Sequence of chain 1.A:
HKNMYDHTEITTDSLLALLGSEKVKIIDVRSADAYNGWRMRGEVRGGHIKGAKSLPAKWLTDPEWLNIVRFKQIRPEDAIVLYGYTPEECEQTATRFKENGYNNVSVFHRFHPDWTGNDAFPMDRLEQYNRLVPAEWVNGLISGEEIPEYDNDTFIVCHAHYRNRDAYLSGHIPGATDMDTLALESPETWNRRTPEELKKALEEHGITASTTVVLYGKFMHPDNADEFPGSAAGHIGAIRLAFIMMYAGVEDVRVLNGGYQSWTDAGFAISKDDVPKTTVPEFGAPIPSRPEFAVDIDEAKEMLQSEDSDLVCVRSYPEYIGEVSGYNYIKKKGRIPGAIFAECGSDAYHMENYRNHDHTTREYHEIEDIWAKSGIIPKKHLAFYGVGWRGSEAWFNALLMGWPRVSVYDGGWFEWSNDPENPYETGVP

Binding-site contacts:
Ligand atom CAA contacts residue TYR358 of chain 1.A at 3.4 Å (hydrophobic).
Ligand atom CBC contacts residue VAL417 of chain 1.A at 3.8 Å (hydrophobic).
Ligand atom CAB contacts residue VAL417 of chain 1.A at 3.6 Å (hydrophobic).
Ligand atom CAB contacts residue GLU214 of chain 1.A at 3.6 Å.
Ligand atom OAH contacts residue TYR358 of chain 1.A at 2.8 Å (h-bond).
Ligand atom CAZ contacts residue TYR356 of chain 1.A at 3.0 Å (hydrophobic).
Ligand atom NBE contacts residue TYR358 of chain 1.A at 3.8 Å.
Ligand atom OAL contacts residue GLY259 of chain 1.A at 3.3 Å.
Ligand atom CAX contacts residue TYR378 of chain 1.A at 3.5 Å (hydrophobic).
Ligand atom CAZ contacts residue CSS415 of chain 1.A at 3.5 Å.
Ligand atom CAZ contacts residue TRP419 of chain 1.A at 4.2 Å (hydrophobic).
Ligand atom OAH contacts residue TYR356 of chain 1.A at 3.5 Å.
Ligand atom CAY contacts residue VAL417 of chain 1.A at 4.1 Å (hydrophobic).
Ligand atom CAX contacts residue TYR358 of chain 1.A at 3.4 Å (hydrophobic).
Ligand atom NAR contacts residue TRP419 of chain 1.A at 3.8 Å.
Ligand atom CAY contacts residue TYR378 of chain 1.A at 4.1 Å (hydrophobic).
Ligand atom OAL contacts residue TYR378 of chain 1.A at 3.5 Å.
Ligand atom CAM contacts residue ALA377 of chain 1.A at 4.1 Å (hydrophobic).
Ligand atom CAZ contacts residue ARG420 of chain 1.A at 3.9 Å.
Ligand atom CAY contacts residue TRP419 of chain 1.A at 3.5 Å (hydrophobic).
Ligand atom NAR contacts residue VAL417 of chain 1.A at 3.6 Å.
Ligand atom CAB contacts residue TRP219 of chain 1.A at 3.4 Å (hydrophobic).
Ligand atom CAA contacts residue TYR191 of chain 1.A at 3.6 Å (hydrophobic).
Ligand atom OAL contacts residue TYR191 of chain 1.A at 3.8 Å.
Ligand atom CBC contacts residue TYR358 of chain 1.A at 3.4 Å (hydrophobic).
Ligand atom CAZ contacts residue ALA377 of chain 1.A at 3.1 Å (hydrophobic).
Ligand atom CAP contacts residue TRP419 of chain 1.A at 3.2 Å (hydrophobic).
Ligand atom CAP contacts residue VAL417 of chain 1.A at 3.9 Å (hydrophobic).
Ligand atom CAM contacts residue TRP419 of chain 1.A at 3.3 Å (hydrophobic).
Ligand atom CAC contacts residue TYR191 of chain 1.A at 3.6 Å (hydrophobic).
Ligand atom CAC contacts residue TRP419 of chain 1.A at 3.6 Å (hydrophobic).
Ligand atom OAH contacts residue TYR378 of chain 1.A at 2.7 Å (h-bond).
Ligand atom CAM contacts residue TYR378 of chain 1.A at 3.5 Å (hydrophobic).
Ligand atom CAA contacts residue TRP219 of chain 1.A at 3.6 Å (hydrophobic).
Ligand atom NAT contacts residue ALA377 of chain 1.A at 2.7 Å (h-bond).
Ligand atom CAB contacts residue TRP419 of chain 1.A at 3.9 Å (hydrophobic).
Ligand atom NAR contacts residue TYR356 of chain 1.A at 3.2 Å (h-bond).
Ligand atom NAR contacts residue CSS415 of chain 1.A at 3.6 Å.
Ligand atom CAC contacts residue GLU214 of chain 1.A at 3.9 Å.
Ligand atom NAT contacts residue TYR378 of chain 1.A at 3.5 Å.

The protein below binds the small molecule below.
Small molecule (SMILES): C[N+](C)(C)[C@@H](Cc1cnc[nH]1)C(=O)O